Binding-site contacts:
Ligand atom C7 contacts residue ASN64 of chain 1.A at 3.6 Å.
Ligand atom C8 contacts residue ASN64 of chain 1.A at 4.0 Å.
Ligand atom C2 contacts residue ASN64 of chain 1.A at 2.3 Å.
Ligand atom C3 contacts residue ASN64 of chain 1.A at 3.7 Å.
Ligand atom C4 contacts residue ASN64 of chain 1.A at 4.2 Å.
Ligand atom O5 contacts residue PHE95 of chain 1.A at 3.5 Å.
Ligand atom N2 contacts residue ASN64 of chain 1.A at 2.7 Å (h-bond).
Ligand atom C1 contacts residue PHE95 of chain 1.A at 3.9 Å (hydrophobic).
Ligand atom O5 contacts residue ASN64 of chain 1.A at 2.4 Å (h-bond).
Ligand atom O6 contacts residue PHE95 of chain 1.A at 3.9 Å.
Ligand atom C5 contacts residue ASN64 of chain 1.A at 3.7 Å.
Ligand atom O7 contacts residue ARG63 of chain 1.A at 4.4 Å.
Ligand atom C1 contacts residue ASN64 of chain 1.A at 1.5 Å.
Ligand atom O7 contacts residue ASN64 of chain 1.A at 4.0 Å.

This small molecule binds to this protein.
Small molecule (SMILES): CC(=O)N[C@@H]1[C@@H](O)[C@H](O)[C@@H](CO)O[C@H]1O

Sequence of chain 1.A:
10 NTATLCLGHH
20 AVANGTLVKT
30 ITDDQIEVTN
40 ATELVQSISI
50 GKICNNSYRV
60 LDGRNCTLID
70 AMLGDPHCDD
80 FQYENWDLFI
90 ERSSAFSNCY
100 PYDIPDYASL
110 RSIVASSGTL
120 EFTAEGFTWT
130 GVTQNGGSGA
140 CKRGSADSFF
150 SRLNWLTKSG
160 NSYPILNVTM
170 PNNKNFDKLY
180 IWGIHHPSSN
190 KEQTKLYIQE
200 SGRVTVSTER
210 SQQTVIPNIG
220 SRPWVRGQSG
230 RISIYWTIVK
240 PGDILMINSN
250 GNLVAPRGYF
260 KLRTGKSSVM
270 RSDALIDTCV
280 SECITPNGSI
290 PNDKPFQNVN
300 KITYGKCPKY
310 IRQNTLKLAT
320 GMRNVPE